A small-molecule ligand and the protein it binds are described below.
Small molecule (SMILES): Nc1ncnc2c1ncn2[C@@H]1O[C@H](COP(=O)(O)OP(=O)(O)O[C@H]2O[C@@H]([C@H](O)CO)[C@H](O)[C@@H](O)[C@H]2O)[C@@H](O)[C@H]1O

Sequence of chain 1.A:
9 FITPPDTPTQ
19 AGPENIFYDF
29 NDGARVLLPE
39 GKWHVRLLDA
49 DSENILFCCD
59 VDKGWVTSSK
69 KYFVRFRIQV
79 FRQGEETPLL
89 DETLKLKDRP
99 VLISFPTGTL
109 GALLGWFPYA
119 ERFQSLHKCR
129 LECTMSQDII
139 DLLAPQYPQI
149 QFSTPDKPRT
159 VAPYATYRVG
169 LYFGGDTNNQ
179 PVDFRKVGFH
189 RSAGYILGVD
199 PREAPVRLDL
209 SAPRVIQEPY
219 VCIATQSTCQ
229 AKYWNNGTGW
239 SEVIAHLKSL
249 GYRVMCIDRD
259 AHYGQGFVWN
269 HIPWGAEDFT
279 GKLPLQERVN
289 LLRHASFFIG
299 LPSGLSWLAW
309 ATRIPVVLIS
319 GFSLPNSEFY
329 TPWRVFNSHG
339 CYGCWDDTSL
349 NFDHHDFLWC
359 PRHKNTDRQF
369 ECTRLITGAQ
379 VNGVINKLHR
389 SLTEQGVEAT

Binding-site contacts:
Ligand atom O3D contacts residue ASP256 of chain 1.A at 3.4 Å (salt-bridge).
Ligand atom N1 contacts residue LEU281 of chain 1.A at 3.7 Å.
Ligand atom O5' contacts residue LYS230 of chain 1.A at 3.0 Å (salt-bridge).
Ligand atom O1A contacts residue SER301 of chain 1.A at 3.2 Å.
Ligand atom C7' contacts residue GLU326 of chain 1.A at 3.4 Å.
Ligand atom C6' contacts residue PRO300 of chain 1.A at 3.7 Å (hydrophobic).
Ligand atom O2A contacts residue THR107 of chain 1.A at 2.0 Å (h-bond).
Ligand atom O1A contacts residue GLY302 of chain 1.A at 2.2 Å (h-bond).
Ligand atom O3' contacts residue ALA110 of chain 1.A at 2.4 Å (h-bond).
Ligand atom O3B contacts residue LYS230 of chain 1.A at 2.6 Å (salt-bridge).
Ligand atom O7' contacts residue GLU326 of chain 1.A at 2.3 Å (salt-bridge).
Ligand atom O1B contacts residue SER225 of chain 1.A at 3.6 Å (h-bond).
Ligand atom N6 contacts residue LEU281 of chain 1.A at 3.1 Å (h-bond).
Ligand atom O2A contacts residue LEU108 of chain 1.A at 3.3 Å (h-bond).
Ligand atom O7' contacts residue PRO300 of chain 1.A at 3.6 Å.
Ligand atom C3' contacts residue GLY109 of chain 1.A at 3.7 Å.
Ligand atom O4' contacts residue TRP305 of chain 1.A at 3.3 Å (h-bond).
Ligand atom O3A contacts residue THR226 of chain 1.A at 3.2 Å.
Ligand atom O3D contacts residue GLN224 of chain 1.A at 2.8 Å (h-bond).
Ligand atom O4' contacts residue PHE187 of chain 1.A at 2.7 Å.
Ligand atom O1B contacts residue THR226 of chain 1.A at 1.8 Å (h-bond).
Ligand atom C4 contacts residue ARG257 of chain 1.A at 3.5 Å.
Ligand atom O2A contacts residue GLY109 of chain 1.A at 3.6 Å.
Ligand atom O6' contacts residue LYS230 of chain 1.A at 3.7 Å.
Ligand atom O3' contacts residue GLY109 of chain 1.A at 2.8 Å.
Ligand atom O3' contacts residue THR107 of chain 1.A at 3.6 Å (h-bond).
Ligand atom N3 contacts residue ARG257 of chain 1.A at 3.6 Å (salt-bridge).
Ligand atom C2 contacts residue ILE255 of chain 1.A at 3.6 Å (hydrophobic).
Ligand atom C2 contacts residue ARG286 of chain 1.A at 2.5 Å.
Ligand atom O2' contacts residue ARG257 of chain 1.A at 3.0 Å.
Ligand atom N7 contacts residue ARG257 of chain 1.A at 3.6 Å.
Ligand atom PA contacts residue GLY302 of chain 1.A at 3.6 Å.
Ligand atom C7' contacts residue PRO300 of chain 1.A at 3.5 Å (hydrophobic).
Ligand atom C5' contacts residue PRO300 of chain 1.A at 3.0 Å (hydrophobic).
Ligand atom PB contacts residue THR226 of chain 1.A at 2.9 Å.
Ligand atom C1' contacts residue LYS230 of chain 1.A at 3.4 Å.
Ligand atom N6 contacts residue LEU283 of chain 1.A at 3.6 Å.
Ligand atom O3B contacts residue THR226 of chain 1.A at 3.4 Å (h-bond).
Ligand atom PA contacts residue THR107 of chain 1.A at 3.5 Å.
Ligand atom N1 contacts residue ARG286 of chain 1.A at 2.9 Å (salt-bridge).